Sequence of chain 1.F:
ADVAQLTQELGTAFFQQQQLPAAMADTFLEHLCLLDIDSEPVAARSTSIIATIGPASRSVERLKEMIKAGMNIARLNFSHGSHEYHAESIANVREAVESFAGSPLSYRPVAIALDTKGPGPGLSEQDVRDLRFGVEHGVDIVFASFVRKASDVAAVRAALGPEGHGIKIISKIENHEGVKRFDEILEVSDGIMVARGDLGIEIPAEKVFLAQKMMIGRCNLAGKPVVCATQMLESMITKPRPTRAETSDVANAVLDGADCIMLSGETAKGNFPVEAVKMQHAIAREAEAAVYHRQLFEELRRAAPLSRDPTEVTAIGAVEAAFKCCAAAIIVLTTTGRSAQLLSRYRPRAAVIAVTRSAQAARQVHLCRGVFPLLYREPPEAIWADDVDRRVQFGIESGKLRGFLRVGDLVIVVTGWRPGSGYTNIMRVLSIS

Binding-site contacts:
Ligand atom O4P contacts residue GLY436 of chain 1.F at 2.9 Å (h-bond).
Ligand atom O4 contacts residue TYR437 of chain 1.F at 2.8 Å (h-bond).
Ligand atom O5P contacts residue THR349 of chain 1.F at 3.3 Å (h-bond).
Ligand atom O6P contacts residue SER353 of chain 1.F at 2.6 Å (h-bond).
Ligand atom C6 contacts residue SER353 of chain 1.F at 3.7 Å.
Ligand atom O3P contacts residue TRP398 of chain 1.F at 2.7 Å (h-bond).
Ligand atom O1 contacts residue GLY434 of chain 1.F at 3.8 Å.
Ligand atom O2P contacts residue ARG405 of chain 1.F at 2.6 Å (salt-bridge).
Ligand atom C6 contacts residue THR438 of chain 1.F at 3.4 Å.
Ligand atom O4P contacts residue SER435 of chain 1.F at 3.7 Å.
Ligand atom C6 contacts residue LEU347 of chain 1.F at 3.6 Å (hydrophobic).
Ligand atom O3P contacts residue ARG405 of chain 1.F at 2.9 Å (salt-bridge).
Ligand atom O4 contacts residue THR438 of chain 1.F at 3.5 Å (h-bond).
Ligand atom P2 contacts residue THR349 of chain 1.F at 3.7 Å.
Ligand atom O4 contacts residue GLY436 of chain 1.F at 3.7 Å.
Ligand atom O4P contacts residue SER353 of chain 1.F at 3.6 Å.
Ligand atom O6 contacts residue THR349 of chain 1.F at 3.1 Å (h-bond).
Ligand atom P2 contacts residue THR348 of chain 1.F at 3.5 Å.
Ligand atom O2 contacts residue LEU347 of chain 1.F at 3.4 Å.
Ligand atom O6 contacts residue THR348 of chain 1.F at 3.6 Å.
Ligand atom O6P contacts residue THR348 of chain 1.F at 2.5 Å (h-bond).
Ligand atom P2 contacts residue SER353 of chain 1.F at 3.6 Å.
Ligand atom O5P contacts residue THR348 of chain 1.F at 3.6 Å.
Ligand atom O5P contacts residue THR350 of chain 1.F at 2.7 Å (h-bond).
Ligand atom O3 contacts residue TRP398 of chain 1.F at 3.7 Å.
Ligand atom O1P contacts residue PRO433 of chain 1.F at 3.7 Å.
Ligand atom O6P contacts residue ARG352 of chain 1.F at 3.8 Å.
Ligand atom O1P contacts residue GLY434 of chain 1.F at 2.9 Å (h-bond).
Ligand atom O4 contacts residue GLY434 of chain 1.F at 2.5 Å (h-bond).
Ligand atom P1 contacts residue ARG405 of chain 1.F at 3.7 Å.
Ligand atom O3 contacts residue GLY430 of chain 1.F at 3.2 Å.
Ligand atom C4 contacts residue GLY434 of chain 1.F at 3.3 Å.
Ligand atom O2 contacts residue GLY430 of chain 1.F at 3.4 Å (h-bond).
Ligand atom O3 contacts residue ARG432 of chain 1.F at 2.8 Å (salt-bridge).
Ligand atom C3 contacts residue ARG432 of chain 1.F at 3.4 Å.
Ligand atom P2 contacts residue SER435 of chain 1.F at 3.8 Å.
Ligand atom O5P contacts residue SER435 of chain 1.F at 2.8 Å (h-bond).
Ligand atom C3 contacts residue GLY434 of chain 1.F at 3.5 Å.
Ligand atom O5 contacts residue LEU347 of chain 1.F at 3.7 Å.
Ligand atom C5 contacts residue GLY434 of chain 1.F at 3.5 Å.

This small molecule binds to this protein.
Small molecule (SMILES): O=P(O)(O)OC[C@H]1O[C@](O)(COP(=O)(O)O)[C@@H](O)[C@@H]1O